Sequence of chain 7.A:
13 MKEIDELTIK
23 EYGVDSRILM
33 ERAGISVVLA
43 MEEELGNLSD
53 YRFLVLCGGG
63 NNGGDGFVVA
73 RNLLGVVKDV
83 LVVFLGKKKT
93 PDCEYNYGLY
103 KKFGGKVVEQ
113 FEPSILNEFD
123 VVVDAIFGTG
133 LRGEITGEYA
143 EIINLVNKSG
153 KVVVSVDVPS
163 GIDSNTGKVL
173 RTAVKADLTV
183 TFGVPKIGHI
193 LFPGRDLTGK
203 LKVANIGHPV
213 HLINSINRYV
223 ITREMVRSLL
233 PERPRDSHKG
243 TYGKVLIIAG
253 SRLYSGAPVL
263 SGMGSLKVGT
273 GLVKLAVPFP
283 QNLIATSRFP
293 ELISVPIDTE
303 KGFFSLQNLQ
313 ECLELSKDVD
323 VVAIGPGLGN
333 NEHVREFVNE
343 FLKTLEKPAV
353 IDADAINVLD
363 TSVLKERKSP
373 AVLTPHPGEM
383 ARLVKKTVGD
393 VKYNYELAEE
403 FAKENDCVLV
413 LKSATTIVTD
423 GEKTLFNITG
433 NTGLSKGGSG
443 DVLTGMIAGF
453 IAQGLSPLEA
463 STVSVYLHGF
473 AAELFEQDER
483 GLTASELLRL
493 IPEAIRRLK

Sequence of chain 3.A:
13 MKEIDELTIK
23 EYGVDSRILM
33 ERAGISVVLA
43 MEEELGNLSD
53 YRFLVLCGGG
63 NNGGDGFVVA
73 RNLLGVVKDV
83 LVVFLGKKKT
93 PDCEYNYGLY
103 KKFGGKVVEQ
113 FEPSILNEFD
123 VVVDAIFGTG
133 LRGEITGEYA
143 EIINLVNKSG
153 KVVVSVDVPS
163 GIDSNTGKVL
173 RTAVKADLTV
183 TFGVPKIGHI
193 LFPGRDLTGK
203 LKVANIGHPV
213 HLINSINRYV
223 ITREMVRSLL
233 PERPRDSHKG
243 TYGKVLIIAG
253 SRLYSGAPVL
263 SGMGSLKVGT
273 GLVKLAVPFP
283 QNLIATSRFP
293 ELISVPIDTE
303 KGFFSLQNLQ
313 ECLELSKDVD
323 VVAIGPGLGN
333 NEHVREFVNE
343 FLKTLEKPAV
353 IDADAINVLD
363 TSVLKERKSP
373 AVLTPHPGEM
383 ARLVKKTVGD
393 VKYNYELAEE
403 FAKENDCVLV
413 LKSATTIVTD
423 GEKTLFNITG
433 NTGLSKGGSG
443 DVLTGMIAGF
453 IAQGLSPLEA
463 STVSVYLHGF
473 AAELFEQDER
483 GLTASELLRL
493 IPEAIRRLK

Binding-site contacts:
Ligand atom N contacts residue VAL205 of chain 7.A at 2.8 Å (h-bond).
Ligand atom N contacts residue GLU44 of chain 3.A at 2.9 Å (salt-bridge).
Ligand atom CD1 contacts residue VAL40 of chain 3.A at 3.9 Å (hydrophobic).
Ligand atom CA contacts residue GLU44 of chain 3.A at 3.7 Å.
Ligand atom N contacts residue ASN49 of chain 3.A at 3.6 Å.
Ligand atom O contacts residue VAL205 of chain 7.A at 3.6 Å.
Ligand atom NE1 contacts residue ASN207 of chain 7.A at 3.5 Å (h-bond).
Ligand atom CZ2 contacts residue ASN207 of chain 7.A at 3.6 Å.
Ligand atom O contacts residue LEU203 of chain 7.A at 3.5 Å (h-bond).
Ligand atom N contacts residue GLU44 of chain 3.A at 3.2 Å (salt-bridge).
Ligand atom O contacts residue LYS204 of chain 7.A at 3.7 Å.
Ligand atom CA contacts residue VAL205 of chain 7.A at 3.3 Å (hydrophobic).
Ligand atom CE3 contacts residue LEU41 of chain 3.A at 3.9 Å (hydrophobic).
Ligand atom CE2 contacts residue ASN207 of chain 7.A at 3.4 Å.
Ligand atom CE2 contacts residue VAL40 of chain 3.A at 3.8 Å (hydrophobic).
Ligand atom O contacts residue ALA206 of chain 7.A at 3.2 Å.
Ligand atom CB contacts residue GLU44 of chain 3.A at 3.4 Å.
Ligand atom O contacts residue ASN207 of chain 7.A at 3.1 Å (h-bond).
Ligand atom CH2 contacts residue ARG34 of chain 7.A at 3.4 Å.
Ligand atom CZ contacts residue ALA42 of chain 7.A at 3.5 Å (hydrophobic).
Ligand atom CD1 contacts residue ASN207 of chain 7.A at 3.5 Å.
Ligand atom C contacts residue GLU44 of chain 3.A at 3.4 Å.
Ligand atom CE1 contacts residue ALA206 of chain 7.A at 3.6 Å (hydrophobic).
Ligand atom CD2 contacts residue VAL40 of chain 3.A at 3.7 Å (hydrophobic).
Ligand atom O contacts residue ASN207 of chain 7.A at 2.7 Å (h-bond).
Ligand atom CD1 contacts residue ASN74 of chain 3.A at 3.7 Å.
Ligand atom CA contacts residue GLU44 of chain 3.A at 3.5 Å.
Ligand atom CZ2 contacts residue ARG34 of chain 7.A at 3.6 Å.
Ligand atom O contacts residue VAL205 of chain 7.A at 2.9 Å (h-bond).
Ligand atom CG contacts residue VAL40 of chain 3.A at 3.8 Å (hydrophobic).
Ligand atom CH2 contacts residue ILE37 of chain 3.A at 3.8 Å (hydrophobic).
Ligand atom C contacts residue VAL205 of chain 7.A at 3.5 Å (hydrophobic).
Ligand atom CZ contacts residue SER38 of chain 7.A at 3.3 Å.
Ligand atom CZ2 contacts residue ASN74 of chain 3.A at 3.5 Å.
Ligand atom CD2 contacts residue GLU45 of chain 7.A at 3.7 Å.
Ligand atom NE1 contacts residue ASN74 of chain 3.A at 2.9 Å (h-bond).
Ligand atom CA contacts residue VAL205 of chain 7.A at 3.8 Å (hydrophobic).
Ligand atom CD2 contacts residue LEU41 of chain 7.A at 3.6 Å (hydrophobic).
Ligand atom CE1 contacts residue SER38 of chain 7.A at 3.8 Å.
Ligand atom NE1 contacts residue VAL40 of chain 3.A at 3.9 Å.

A protein and the small-molecule ligand that binds it are described below.
Small molecule (SMILES): CC(C)C[C@H](NC(=O)[C@H](CC1=CN=C2C=CC=CC12)NC(=O)[C@H](C)NC(=O)[C@H](C)N)C(=O)N[C@@H](Cc1ccccc1)C(=O)N[C@@H](CCC(=O)O)C(=O)N[C@@H](C)C=O